This protein binds this small molecule.
Small molecule (SMILES): O=P(O)(O)OC[C@@H](O)[C@@H](O)c1cnc[nH]1

Sequence of chain 22.A:
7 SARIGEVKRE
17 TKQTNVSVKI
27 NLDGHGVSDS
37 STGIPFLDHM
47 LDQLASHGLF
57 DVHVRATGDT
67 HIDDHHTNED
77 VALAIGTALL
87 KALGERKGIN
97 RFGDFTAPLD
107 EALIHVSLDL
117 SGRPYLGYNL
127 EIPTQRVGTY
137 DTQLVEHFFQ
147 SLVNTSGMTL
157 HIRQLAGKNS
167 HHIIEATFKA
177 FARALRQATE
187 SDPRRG

Sequence of chain 7.A:
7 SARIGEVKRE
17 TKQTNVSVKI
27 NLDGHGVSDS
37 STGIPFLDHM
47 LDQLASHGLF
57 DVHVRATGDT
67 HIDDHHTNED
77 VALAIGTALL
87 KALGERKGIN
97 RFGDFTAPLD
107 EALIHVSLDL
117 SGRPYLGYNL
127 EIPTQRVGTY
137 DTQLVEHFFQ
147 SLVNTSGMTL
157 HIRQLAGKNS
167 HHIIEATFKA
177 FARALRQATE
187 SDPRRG

Binding-site contacts:
Ligand atom N2 contacts residue GLU171 of chain 4.A at 3.2 Å (salt-bridge).
Ligand atom O3 contacts residue HIS72 of chain 22.A at 3.4 Å (h-bond).
Ligand atom C5 contacts residue IG21 of chain 22.D at 1.0 Å.
Ligand atom C3 contacts residue GLU171 of chain 4.A at 3.3 Å.
Ligand atom OP6 contacts residue ARG97 of chain 7.A at 2.9 Å (salt-bridge).
Ligand atom C2 contacts residue IG21 of chain 22.D at 0.5 Å.
Ligand atom OP5 contacts residue IG21 of chain 22.D at 0.1 Å (h-bond).
Ligand atom N2 contacts residue HIS72 of chain 22.A at 3.2 Å (h-bond).
Ligand atom O2 contacts residue IG21 of chain 22.D at 1.9 Å.
Ligand atom O3 contacts residue HIS45 of chain 4.A at 3.0 Å.
Ligand atom C5 contacts residue EDO1 of chain 22.F at 3.5 Å.
Ligand atom N1 contacts residue MN1 of chain 22.B at 3.0 Å.
Ligand atom O3 contacts residue MN1 of chain 22.C at 2.4 Å.
Ligand atom N1 contacts residue IG21 of chain 22.D at 0.6 Å.
Ligand atom OP1 contacts residue IG21 of chain 22.D at 0.2 Å (h-bond).
Ligand atom C4 contacts residue GLU171 of chain 4.A at 3.5 Å.
Ligand atom C1 contacts residue GLU171 of chain 4.A at 3.2 Å.
Ligand atom C4 contacts residue MN1 of chain 22.C at 3.1 Å.
Ligand atom C6 contacts residue MN1 of chain 22.B at 3.1 Å.
Ligand atom N2 contacts residue IG21 of chain 22.D at 0.4 Å (h-bond).
Ligand atom OP5 contacts residue ARG97 of chain 7.A at 2.8 Å (salt-bridge).
Ligand atom C2 contacts residue EDO1 of chain 22.F at 3.3 Å.
Ligand atom OP6 contacts residue IG21 of chain 22.D at 0.1 Å (h-bond).
Ligand atom P contacts residue IG21 of chain 22.D at 0.1 Å.
Ligand atom O3 contacts residue GLU171 of chain 4.A at 2.6 Å (salt-bridge).
Ligand atom N2 contacts residue MN1 of chain 22.C at 2.4 Å.
Ligand atom C6 contacts residue IG21 of chain 22.D at 0.8 Å.
Ligand atom O2 contacts residue GLN19 of chain 22.A at 3.0 Å (h-bond).
Ligand atom C3 contacts residue EDO1 of chain 22.F at 3.4 Å.
Ligand atom C1 contacts residue IG21 of chain 22.D at 0.1 Å.
Ligand atom C3 contacts residue IG21 of chain 22.D at 0.3 Å.
Ligand atom C6 contacts residue MN1 of chain 22.C at 3.5 Å.
Ligand atom C3 contacts residue MN1 of chain 22.C at 3.1 Å.
Ligand atom OP6 contacts residue LYS175 of chain 4.A at 2.9 Å (salt-bridge).
Ligand atom O3 contacts residue IG21 of chain 22.D at 0.2 Å (h-bond).
Ligand atom OP4 contacts residue IG21 of chain 22.D at 0.3 Å (h-bond).
Ligand atom OP4 contacts residue HIS53 of chain 4.A at 3.1 Å (h-bond).
Ligand atom OP6 contacts residue HIS53 of chain 4.A at 3.3 Å (h-bond).
Ligand atom OP4 contacts residue GLN49 of chain 4.A at 2.9 Å (h-bond).
Ligand atom C4 contacts residue IG21 of chain 22.D at 0.5 Å.

Sequence of chain 4.A:
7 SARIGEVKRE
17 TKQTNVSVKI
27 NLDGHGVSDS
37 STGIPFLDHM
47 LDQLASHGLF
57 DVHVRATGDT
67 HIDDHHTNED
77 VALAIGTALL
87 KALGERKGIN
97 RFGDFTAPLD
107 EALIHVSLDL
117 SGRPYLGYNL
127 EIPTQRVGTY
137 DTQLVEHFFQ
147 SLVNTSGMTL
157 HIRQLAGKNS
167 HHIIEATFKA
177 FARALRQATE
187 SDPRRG